Sequence of chain 1.A:
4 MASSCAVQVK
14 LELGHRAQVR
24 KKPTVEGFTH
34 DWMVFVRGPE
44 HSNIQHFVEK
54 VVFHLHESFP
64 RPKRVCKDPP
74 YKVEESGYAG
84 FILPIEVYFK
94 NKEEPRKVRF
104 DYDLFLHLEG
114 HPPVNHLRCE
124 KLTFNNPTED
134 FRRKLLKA

A protein and the small-molecule ligand that binds it are described below.
Small molecule (SMILES): C[C@H](NC(=O)[C@@H](NC(=O)[C@H](CCC(N)=O)NC(=O)[C@H](CCCCN)NC(=O)[C@@H](N)[C@@H](C)O)[C@@H](C)O)C(=O)N[C@@H](CCCN=C(N)N)C(=O)N[C@@H](CCCCNC(=O)c1ccccc1)C(=O)N[C@H](C=O)CO

Binding-site contacts:
Ligand atom C10 contacts residue GLY83 of chain 1.A at 3.4 Å.
Ligand atom N contacts residue LEU109 of chain 1.A at 2.9 Å (h-bond).
Ligand atom OE1 contacts residue PHE108 of chain 1.A at 3.5 Å.
Ligand atom C1 contacts residue TYR81 of chain 1.A at 3.5 Å (hydrophobic).
Ligand atom CA contacts residue LEU109 of chain 1.A at 3.3 Å (hydrophobic).
Ligand atom O contacts residue HIS110 of chain 1.A at 3.4 Å (h-bond).
Ligand atom NH2 contacts residue ASP106 of chain 1.A at 3.1 Å (salt-bridge).
Ligand atom O1 contacts residue TYR81 of chain 1.A at 3.1 Å (h-bond).
Ligand atom C11 contacts residue HIS59 of chain 1.A at 3.3 Å.
Ligand atom O contacts residue GLY83 of chain 1.A at 3.2 Å (h-bond).
Ligand atom C9 contacts residue SER61 of chain 1.A at 3.5 Å.
Ligand atom OG1 contacts residue LEU109 of chain 1.A at 3.5 Å.
Ligand atom O contacts residue HIS110 of chain 1.A at 3.5 Å.
Ligand atom CG contacts residue LEU109 of chain 1.A at 3.4 Å (hydrophobic).
Ligand atom NH1 contacts residue ASP106 of chain 1.A at 3.1 Å (salt-bridge).
Ligand atom O contacts residue ALA82 of chain 1.A at 3.3 Å.
Ligand atom N contacts residue GLY83 of chain 1.A at 2.9 Å (h-bond).
Ligand atom C9 contacts residue HIS59 of chain 1.A at 3.6 Å.
Ligand atom NH1 contacts residue PHE84 of chain 1.A at 3.2 Å.
Ligand atom CG2 contacts residue HIS110 of chain 1.A at 3.4 Å.
Ligand atom C contacts residue GLY83 of chain 1.A at 3.5 Å.
Ligand atom N1 contacts residue PHE62 of chain 1.A at 3.4 Å.
Ligand atom C3 contacts residue PHE62 of chain 1.A at 3.4 Å (hydrophobic).
Ligand atom C8 contacts residue ALA82 of chain 1.A at 3.6 Å (hydrophobic).
Ligand atom CG2 contacts residue LEU109 of chain 1.A at 3.4 Å (hydrophobic).
Ligand atom C4 contacts residue PHE31 of chain 1.A at 3.3 Å (hydrophobic).
Ligand atom C7 contacts residue TYR81 of chain 1.A at 3.3 Å (hydrophobic).
Ligand atom C contacts residue LEU109 of chain 1.A at 3.6 Å (hydrophobic).
Ligand atom CB contacts residue LEU109 of chain 1.A at 3.3 Å (hydrophobic).
Ligand atom O1 contacts residue GLY80 of chain 1.A at 3.3 Å.
Ligand atom C6 contacts residue SER61 of chain 1.A at 3.4 Å.
Ligand atom CZ contacts residue ASP106 of chain 1.A at 3.5 Å.
Ligand atom N1 contacts residue SER61 of chain 1.A at 2.9 Å (h-bond).
Ligand atom C7 contacts residue PHE62 of chain 1.A at 3.4 Å (hydrophobic).
Ligand atom CB contacts residue GLY83 of chain 1.A at 3.3 Å.
Ligand atom C2 contacts residue TYR81 of chain 1.A at 3.5 Å (hydrophobic).
Ligand atom C3 contacts residue SER79 of chain 1.A at 3.6 Å.
Ligand atom NH1 contacts residue ILE85 of chain 1.A at 3.5 Å (h-bond).
Ligand atom CA contacts residue GLY83 of chain 1.A at 3.2 Å.
Ligand atom C1 contacts residue SER61 of chain 1.A at 3.2 Å.